A protein and the small-molecule ligand that binds it are described below.
Small molecule (SMILES): N#Cc1ccc2c(Oc3ccccc3OCCn3ccc(=O)[nH]c3=O)cccc2c1

Sequence of chain 1.A:
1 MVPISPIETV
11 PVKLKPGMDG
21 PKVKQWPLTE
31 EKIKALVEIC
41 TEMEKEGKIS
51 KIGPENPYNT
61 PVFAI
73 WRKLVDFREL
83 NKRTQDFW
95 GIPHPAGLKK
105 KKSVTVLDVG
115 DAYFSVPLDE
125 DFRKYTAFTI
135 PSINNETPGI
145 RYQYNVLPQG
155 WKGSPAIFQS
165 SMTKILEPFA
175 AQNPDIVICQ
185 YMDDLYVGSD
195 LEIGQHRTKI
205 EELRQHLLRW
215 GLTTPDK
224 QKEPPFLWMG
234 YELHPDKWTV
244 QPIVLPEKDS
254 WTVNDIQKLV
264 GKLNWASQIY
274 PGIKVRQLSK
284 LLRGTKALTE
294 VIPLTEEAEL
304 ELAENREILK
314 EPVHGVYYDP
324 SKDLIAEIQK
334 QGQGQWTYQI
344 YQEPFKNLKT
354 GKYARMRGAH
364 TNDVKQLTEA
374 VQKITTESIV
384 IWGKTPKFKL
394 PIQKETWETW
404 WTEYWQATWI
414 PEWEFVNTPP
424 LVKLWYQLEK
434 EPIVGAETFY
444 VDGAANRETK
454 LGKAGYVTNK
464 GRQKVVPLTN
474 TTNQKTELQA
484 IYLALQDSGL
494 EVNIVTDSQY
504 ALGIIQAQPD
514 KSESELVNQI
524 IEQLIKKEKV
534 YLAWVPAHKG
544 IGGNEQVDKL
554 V

Binding-site contacts:
Ligand atom O0Q contacts residue LYS105 of chain 1.A at 2.8 Å (salt-bridge).
Ligand atom C0E contacts residue TYR320 of chain 1.A at 3.6 Å (hydrophobic).
Ligand atom O0S contacts residue PHE229 of chain 1.A at 3.6 Å.
Ligand atom C0P contacts residue TYR320 of chain 1.A at 3.3 Å (hydrophobic).
Ligand atom CAZ contacts residue VAL110 of chain 1.A at 3.4 Å (hydrophobic).
Ligand atom O0A contacts residue VAL108 of chain 1.A at 3.7 Å.
Ligand atom C03 contacts residue TYR190 of chain 1.A at 3.2 Å (hydrophobic).
Ligand atom C0O contacts residue TYR320 of chain 1.A at 3.6 Å (hydrophobic).
Ligand atom C01 contacts residue VAL181 of chain 1.A at 3.6 Å (hydrophobic).
Ligand atom N0H contacts residue TYR320 of chain 1.A at 3.6 Å.
Ligand atom C00 contacts residue LYS105 of chain 1.A at 3.6 Å.
Ligand atom CBA contacts residue TYR190 of chain 1.A at 3.6 Å (hydrophobic).
Ligand atom CAJ contacts residue TYR190 of chain 1.A at 3.3 Å (hydrophobic).
Ligand atom CAI contacts residue TYR190 of chain 1.A at 3.5 Å (hydrophobic).
Ligand atom C02 contacts residue GLY192 of chain 1.A at 3.3 Å.
Ligand atom CBC contacts residue TRP231 of chain 1.A at 3.7 Å (hydrophobic).
Ligand atom O0Q contacts residue LYS104 of chain 1.A at 3.3 Å.
Ligand atom O0S contacts residue PRO238 of chain 1.A at 3.3 Å.
Ligand atom CBB contacts residue TRP231 of chain 1.A at 3.7 Å (hydrophobic).
Ligand atom N0M contacts residue VAL108 of chain 1.A at 3.5 Å.
Ligand atom C0D contacts residue LYS103 of chain 1.A at 3.1 Å.
Ligand atom C01 contacts residue LYS103 of chain 1.A at 3.8 Å.
Ligand atom C01 contacts residue GLY192 of chain 1.A at 3.6 Å.
Ligand atom CBB contacts residue LEU236 of chain 1.A at 3.6 Å (hydrophobic).
Ligand atom C02 contacts residue CYS183 of chain 1.A at 3.7 Å (hydrophobic).
Ligand atom N0M contacts residue PRO238 of chain 1.A at 3.3 Å (h-bond).
Ligand atom CBB contacts residue TYR190 of chain 1.A at 3.5 Å (hydrophobic).
Ligand atom C0K contacts residue VAL108 of chain 1.A at 3.7 Å (hydrophobic).
Ligand atom CAH contacts residue TYR190 of chain 1.A at 3.7 Å (hydrophobic).
Ligand atom CAL contacts residue LEU102 of chain 1.A at 3.6 Å (hydrophobic).
Ligand atom C02 contacts residue VAL181 of chain 1.A at 3.5 Å (hydrophobic).
Ligand atom CAK contacts residue TYR190 of chain 1.A at 3.4 Å (hydrophobic).
Ligand atom C0K contacts residue PRO238 of chain 1.A at 3.6 Å (hydrophobic).
Ligand atom CAM contacts residue LEU102 of chain 1.A at 3.5 Å (hydrophobic).
Ligand atom CBC contacts residue PHE229 of chain 1.A at 3.7 Å (hydrophobic).
Ligand atom NBD contacts residue PHE229 of chain 1.A at 3.6 Å.
Ligand atom C02 contacts residue TYR190 of chain 1.A at 3.3 Å (hydrophobic).
Ligand atom NBD contacts residue TRP231 of chain 1.A at 3.5 Å.
Ligand atom C0N contacts residue PRO238 of chain 1.A at 3.6 Å (hydrophobic).
Ligand atom O0Q contacts residue PRO238 of chain 1.A at 3.7 Å.